Binding-site contacts:
Ligand atom C6 contacts residue ASN509 of chain 2.A at 3.2 Å.
Ligand atom C4 contacts residue ASN509 of chain 2.A at 3.4 Å.
Ligand atom O5 contacts residue ASN509 of chain 2.A at 2.4 Å (h-bond).
Ligand atom N2 contacts residue ASN509 of chain 2.A at 3.7 Å.
Ligand atom O3 contacts residue ASN509 of chain 2.A at 2.6 Å (h-bond).
Ligand atom C3 contacts residue ASN509 of chain 2.A at 2.8 Å.
Ligand atom C5 contacts residue ASN509 of chain 2.A at 3.0 Å.
Ligand atom C8 contacts residue ASN509 of chain 2.A at 4.4 Å.
Ligand atom C2 contacts residue ASN509 of chain 2.A at 2.3 Å.
Ligand atom C1 contacts residue ASN509 of chain 2.A at 1.4 Å.

The protein below binds the small molecule below.
Small molecule (SMILES): CC(=O)N[C@@H]1[C@@H](O)[C@H](O)[C@@H](CO)O[C@H]1O

Sequence of chain 2.A:
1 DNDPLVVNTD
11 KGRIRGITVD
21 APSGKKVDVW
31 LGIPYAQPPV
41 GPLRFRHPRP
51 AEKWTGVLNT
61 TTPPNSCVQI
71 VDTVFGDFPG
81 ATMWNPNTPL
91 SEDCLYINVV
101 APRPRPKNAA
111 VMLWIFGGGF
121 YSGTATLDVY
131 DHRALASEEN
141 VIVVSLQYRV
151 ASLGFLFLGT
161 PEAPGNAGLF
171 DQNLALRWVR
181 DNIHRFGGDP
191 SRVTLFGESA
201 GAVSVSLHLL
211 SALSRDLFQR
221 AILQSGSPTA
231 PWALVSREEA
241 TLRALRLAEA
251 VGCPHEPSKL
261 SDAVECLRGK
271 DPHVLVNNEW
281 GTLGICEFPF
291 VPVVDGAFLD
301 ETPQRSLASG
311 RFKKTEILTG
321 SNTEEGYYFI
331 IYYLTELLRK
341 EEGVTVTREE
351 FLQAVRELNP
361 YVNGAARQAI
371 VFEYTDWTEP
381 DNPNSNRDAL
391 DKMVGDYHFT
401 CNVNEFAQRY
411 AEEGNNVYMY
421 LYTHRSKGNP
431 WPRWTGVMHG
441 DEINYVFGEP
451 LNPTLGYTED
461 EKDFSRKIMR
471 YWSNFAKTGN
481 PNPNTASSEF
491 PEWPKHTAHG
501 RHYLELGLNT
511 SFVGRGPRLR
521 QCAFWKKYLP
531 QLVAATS